Sequence of chain 1.A:
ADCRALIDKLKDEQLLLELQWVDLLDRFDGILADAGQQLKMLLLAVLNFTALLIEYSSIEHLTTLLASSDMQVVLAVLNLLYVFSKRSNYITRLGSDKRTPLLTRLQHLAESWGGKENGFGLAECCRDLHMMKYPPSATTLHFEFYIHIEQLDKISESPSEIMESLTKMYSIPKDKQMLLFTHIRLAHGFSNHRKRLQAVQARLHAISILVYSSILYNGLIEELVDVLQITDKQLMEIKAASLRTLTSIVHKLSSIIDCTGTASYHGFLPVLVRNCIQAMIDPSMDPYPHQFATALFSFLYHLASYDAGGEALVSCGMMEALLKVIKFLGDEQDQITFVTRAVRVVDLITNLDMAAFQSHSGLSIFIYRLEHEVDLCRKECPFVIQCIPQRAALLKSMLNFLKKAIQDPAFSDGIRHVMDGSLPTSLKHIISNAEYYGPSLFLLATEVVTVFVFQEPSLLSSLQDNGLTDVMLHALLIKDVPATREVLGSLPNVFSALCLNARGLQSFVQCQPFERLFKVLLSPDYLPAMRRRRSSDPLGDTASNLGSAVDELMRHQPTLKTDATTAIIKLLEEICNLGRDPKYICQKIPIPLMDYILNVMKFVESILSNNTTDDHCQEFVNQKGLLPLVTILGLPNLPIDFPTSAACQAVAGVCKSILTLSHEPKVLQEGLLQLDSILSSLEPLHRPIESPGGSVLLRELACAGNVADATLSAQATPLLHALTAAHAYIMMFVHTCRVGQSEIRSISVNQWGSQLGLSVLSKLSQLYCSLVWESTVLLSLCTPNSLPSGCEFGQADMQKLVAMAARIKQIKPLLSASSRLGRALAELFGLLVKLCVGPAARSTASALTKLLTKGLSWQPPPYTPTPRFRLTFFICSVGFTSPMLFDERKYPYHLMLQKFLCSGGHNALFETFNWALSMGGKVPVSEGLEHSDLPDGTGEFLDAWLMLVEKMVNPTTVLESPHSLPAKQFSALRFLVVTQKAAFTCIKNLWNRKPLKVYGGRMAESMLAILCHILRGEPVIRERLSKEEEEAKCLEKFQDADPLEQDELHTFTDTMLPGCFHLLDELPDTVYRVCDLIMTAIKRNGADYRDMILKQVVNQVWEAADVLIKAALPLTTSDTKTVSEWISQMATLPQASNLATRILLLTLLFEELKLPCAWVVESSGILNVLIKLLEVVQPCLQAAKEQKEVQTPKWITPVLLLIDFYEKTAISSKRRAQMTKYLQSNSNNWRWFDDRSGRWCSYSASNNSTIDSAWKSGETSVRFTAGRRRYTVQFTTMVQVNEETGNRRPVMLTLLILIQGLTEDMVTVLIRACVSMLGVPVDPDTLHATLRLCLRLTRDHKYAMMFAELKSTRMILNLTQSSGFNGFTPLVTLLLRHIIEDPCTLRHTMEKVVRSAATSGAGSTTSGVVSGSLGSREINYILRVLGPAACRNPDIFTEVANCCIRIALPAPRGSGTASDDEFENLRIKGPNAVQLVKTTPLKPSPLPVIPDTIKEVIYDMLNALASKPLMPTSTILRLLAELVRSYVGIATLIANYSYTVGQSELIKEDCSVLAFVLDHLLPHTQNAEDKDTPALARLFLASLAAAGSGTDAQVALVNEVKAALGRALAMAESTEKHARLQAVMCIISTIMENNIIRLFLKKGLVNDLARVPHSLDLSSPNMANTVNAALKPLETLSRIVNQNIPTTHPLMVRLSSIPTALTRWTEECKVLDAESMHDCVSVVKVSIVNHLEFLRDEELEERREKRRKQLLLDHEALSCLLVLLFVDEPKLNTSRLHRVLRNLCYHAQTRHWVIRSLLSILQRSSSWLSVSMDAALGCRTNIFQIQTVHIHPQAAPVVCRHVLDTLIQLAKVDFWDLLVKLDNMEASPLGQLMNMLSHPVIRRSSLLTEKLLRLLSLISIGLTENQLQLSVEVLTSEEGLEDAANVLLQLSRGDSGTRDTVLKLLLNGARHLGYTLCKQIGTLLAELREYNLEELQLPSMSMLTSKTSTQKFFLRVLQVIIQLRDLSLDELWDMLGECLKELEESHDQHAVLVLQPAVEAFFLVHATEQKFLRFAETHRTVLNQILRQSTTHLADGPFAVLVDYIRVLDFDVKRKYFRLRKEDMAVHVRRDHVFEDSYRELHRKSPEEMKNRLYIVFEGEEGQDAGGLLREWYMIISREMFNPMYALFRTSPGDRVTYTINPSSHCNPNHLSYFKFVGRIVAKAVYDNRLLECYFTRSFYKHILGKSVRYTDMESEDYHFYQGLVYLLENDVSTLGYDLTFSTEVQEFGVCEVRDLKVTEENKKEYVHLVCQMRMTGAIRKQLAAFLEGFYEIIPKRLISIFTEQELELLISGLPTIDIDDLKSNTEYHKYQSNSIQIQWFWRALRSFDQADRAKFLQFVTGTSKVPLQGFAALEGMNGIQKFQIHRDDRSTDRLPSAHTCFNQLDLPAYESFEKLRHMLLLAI

A protein and the small-molecule ligand that binds it are described below.
Small molecule (SMILES): CC(C)C[C@H](NC(=O)[C@@H](N)CO)C(=O)N[C@@H](Cc1c[nH]c2ccccc12)C(=O)N[C@@H](CC(=O)O)C(=O)N[C@@H](CCCNC(N)=[NH2+])C(=O)N[C@@H](Cc1ccccc1)C(=O)N[C@H](C=O)CO

Binding-site contacts:
Ligand atom NE1 contacts residue TYR978 of chain 1.A at 3.6 Å (h-bond).
Ligand atom CD2 contacts residue SER1094 of chain 1.A at 3.9 Å.
Ligand atom CD2 contacts residue GLY1097 of chain 1.A at 4.0 Å.
Ligand atom CD1 contacts residue TYR978 of chain 1.A at 3.9 Å (hydrophobic).
Ligand atom O contacts residue LEU989 of chain 1.A at 3.9 Å.
Ligand atom O contacts residue ARG1098 of chain 1.A at 3.6 Å.
Ligand atom NH2 contacts residue GLU1234 of chain 1.A at 3.4 Å (salt-bridge).
Ligand atom OD2 contacts residue ARG1098 of chain 1.A at 3.0 Å (salt-bridge).
Ligand atom NH1 contacts residue GLU1234 of chain 1.A at 3.1 Å (salt-bridge).
Ligand atom CZ contacts residue THR1166 of chain 1.A at 3.3 Å.
Ligand atom CZ2 contacts residue GLY1097 of chain 1.A at 3.5 Å.
Ligand atom CE2 contacts residue TYR978 of chain 1.A at 3.9 Å (hydrophobic).
Ligand atom NE1 contacts residue ALA1101 of chain 1.A at 3.9 Å.
Ligand atom CD1 contacts residue SER985 of chain 1.A at 3.9 Å.
Ligand atom CZ contacts residue GLU1234 of chain 1.A at 4.0 Å.
Ligand atom NE1 contacts residue ARG1098 of chain 1.A at 3.8 Å.
Ligand atom CG contacts residue ARG1098 of chain 1.A at 4.0 Å.
Ligand atom NH2 contacts residue THR1166 of chain 1.A at 2.9 Å (h-bond).
Ligand atom CZ3 contacts residue SER985 of chain 1.A at 3.8 Å.
Ligand atom NH1 contacts residue ILE1169 of chain 1.A at 3.8 Å.
Ligand atom CZ contacts residue THR986 of chain 1.A at 3.7 Å.
Ligand atom CH2 contacts residue GLY1097 of chain 1.A at 3.7 Å.
Ligand atom CZ2 contacts residue VAL982 of chain 1.A at 3.9 Å (hydrophobic).
Ligand atom CH2 contacts residue VAL982 of chain 1.A at 3.6 Å (hydrophobic).
Ligand atom NE1 contacts residue GLY1097 of chain 1.A at 3.5 Å (h-bond).
Ligand atom CD2 contacts residue PHE1174 of chain 1.A at 3.4 Å (hydrophobic).
Ligand atom CE2 contacts residue GLY1097 of chain 1.A at 3.5 Å.
Ligand atom CD2 contacts residue GLY1173 of chain 1.A at 3.2 Å.
Ligand atom CZ2 contacts residue TYR978 of chain 1.A at 3.3 Å (hydrophobic).
Ligand atom CZ contacts residue SER985 of chain 1.A at 3.9 Å.
Ligand atom CE2 contacts residue ARG1098 of chain 1.A at 3.9 Å.
Ligand atom NE contacts residue THR1166 of chain 1.A at 3.1 Å (h-bond).
Ligand atom CB contacts residue SER1094 of chain 1.A at 3.9 Å.
Ligand atom CD2 contacts residue ARG1098 of chain 1.A at 3.9 Å.
Ligand atom CE1 contacts residue SER985 of chain 1.A at 3.8 Å.
Ligand atom CE3 contacts residue SER1094 of chain 1.A at 3.7 Å.
Ligand atom CE1 contacts residue THR986 of chain 1.A at 3.5 Å.
Ligand atom CD1 contacts residue LEU989 of chain 1.A at 3.7 Å (hydrophobic).
Ligand atom CD1 contacts residue ARG1098 of chain 1.A at 3.8 Å.
Ligand atom CD contacts residue CYS1170 of chain 1.A at 3.6 Å (hydrophobic).